This protein binds this small molecule.
Small molecule (SMILES): CC(=O)N[C@@H]1[C@@H](O)[C@H](O)[C@@H](CO)O[C@H]1O

Sequence of chain 1.A:
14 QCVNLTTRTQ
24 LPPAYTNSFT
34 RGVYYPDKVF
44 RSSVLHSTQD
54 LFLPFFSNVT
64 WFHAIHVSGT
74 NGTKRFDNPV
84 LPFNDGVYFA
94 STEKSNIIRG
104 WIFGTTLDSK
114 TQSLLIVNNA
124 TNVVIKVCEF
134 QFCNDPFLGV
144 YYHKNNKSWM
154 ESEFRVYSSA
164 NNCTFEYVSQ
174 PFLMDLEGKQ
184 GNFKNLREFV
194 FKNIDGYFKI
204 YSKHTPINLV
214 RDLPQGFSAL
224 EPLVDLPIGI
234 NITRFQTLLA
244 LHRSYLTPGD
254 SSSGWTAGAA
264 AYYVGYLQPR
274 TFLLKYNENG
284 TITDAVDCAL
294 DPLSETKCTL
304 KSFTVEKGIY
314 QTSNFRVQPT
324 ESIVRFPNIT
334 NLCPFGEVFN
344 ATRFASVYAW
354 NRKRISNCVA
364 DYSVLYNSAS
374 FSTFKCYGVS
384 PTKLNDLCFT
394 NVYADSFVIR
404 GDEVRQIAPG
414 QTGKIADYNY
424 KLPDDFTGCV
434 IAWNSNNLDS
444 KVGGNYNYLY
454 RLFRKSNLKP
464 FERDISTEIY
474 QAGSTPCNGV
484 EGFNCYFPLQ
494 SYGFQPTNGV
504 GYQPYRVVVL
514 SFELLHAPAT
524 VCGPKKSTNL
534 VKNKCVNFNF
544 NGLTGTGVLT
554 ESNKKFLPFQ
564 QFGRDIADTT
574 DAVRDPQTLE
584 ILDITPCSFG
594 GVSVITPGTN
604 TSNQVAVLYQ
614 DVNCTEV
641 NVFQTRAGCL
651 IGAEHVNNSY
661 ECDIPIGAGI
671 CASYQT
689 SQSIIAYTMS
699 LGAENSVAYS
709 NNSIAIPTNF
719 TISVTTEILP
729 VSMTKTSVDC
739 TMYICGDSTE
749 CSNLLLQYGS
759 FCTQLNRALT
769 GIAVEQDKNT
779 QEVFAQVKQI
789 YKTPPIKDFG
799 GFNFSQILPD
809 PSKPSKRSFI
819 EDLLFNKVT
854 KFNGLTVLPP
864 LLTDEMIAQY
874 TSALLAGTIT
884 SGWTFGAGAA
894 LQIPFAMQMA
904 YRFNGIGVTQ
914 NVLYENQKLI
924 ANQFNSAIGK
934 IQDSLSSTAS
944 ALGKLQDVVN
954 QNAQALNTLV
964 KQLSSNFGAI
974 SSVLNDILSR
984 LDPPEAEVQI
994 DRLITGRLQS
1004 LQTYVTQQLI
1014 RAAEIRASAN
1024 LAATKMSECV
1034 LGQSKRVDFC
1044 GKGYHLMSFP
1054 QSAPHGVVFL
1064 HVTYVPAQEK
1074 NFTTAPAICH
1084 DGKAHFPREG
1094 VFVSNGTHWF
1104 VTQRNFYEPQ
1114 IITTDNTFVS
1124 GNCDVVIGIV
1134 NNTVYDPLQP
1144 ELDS

Binding-site contacts:
Ligand atom C2 contacts residue THR1100 of chain 1.A at 4.1 Å.
Ligand atom N2 contacts residue THR1100 of chain 1.A at 3.8 Å.
Ligand atom O5 contacts residue ASN1098 of chain 1.A at 2.4 Å (h-bond).
Ligand atom N2 contacts residue ASN1098 of chain 1.A at 2.9 Å (h-bond).
Ligand atom C8 contacts residue THR1100 of chain 1.A at 3.9 Å.
Ligand atom C7 contacts residue THR1100 of chain 1.A at 4.5 Å.
Ligand atom C1 contacts residue ASN1098 of chain 1.A at 1.4 Å.
Ligand atom C5 contacts residue HIS1101 of chain 1.A at 4.3 Å.
Ligand atom O5 contacts residue PHE1103 of chain 1.A at 4.0 Å.
Ligand atom C1 contacts residue THR1100 of chain 1.A at 3.9 Å.
Ligand atom C5 contacts residue PHE1103 of chain 1.A at 4.0 Å (hydrophobic).
Ligand atom C6 contacts residue PHE1103 of chain 1.A at 3.6 Å (hydrophobic).
Ligand atom C8 contacts residue ASN1098 of chain 1.A at 3.8 Å.
Ligand atom C2 contacts residue ASN1098 of chain 1.A at 2.5 Å.
Ligand atom O7 contacts residue ASN1098 of chain 1.A at 3.3 Å (h-bond).
Ligand atom C3 contacts residue ASN1098 of chain 1.A at 3.8 Å.
Ligand atom C7 contacts residue ASN1098 of chain 1.A at 3.3 Å.
Ligand atom C5 contacts residue ASN1098 of chain 1.A at 3.7 Å.
Ligand atom C3 contacts residue THR1100 of chain 1.A at 4.1 Å.
Ligand atom C4 contacts residue ASN1098 of chain 1.A at 4.2 Å.